The small molecule below binds the protein below.
Small molecule (SMILES): CC(=O)N[C@@H]1[C@@H](O)[C@H](O)[C@@H](CO)O[C@H]1O

Sequence of chain 1.A:
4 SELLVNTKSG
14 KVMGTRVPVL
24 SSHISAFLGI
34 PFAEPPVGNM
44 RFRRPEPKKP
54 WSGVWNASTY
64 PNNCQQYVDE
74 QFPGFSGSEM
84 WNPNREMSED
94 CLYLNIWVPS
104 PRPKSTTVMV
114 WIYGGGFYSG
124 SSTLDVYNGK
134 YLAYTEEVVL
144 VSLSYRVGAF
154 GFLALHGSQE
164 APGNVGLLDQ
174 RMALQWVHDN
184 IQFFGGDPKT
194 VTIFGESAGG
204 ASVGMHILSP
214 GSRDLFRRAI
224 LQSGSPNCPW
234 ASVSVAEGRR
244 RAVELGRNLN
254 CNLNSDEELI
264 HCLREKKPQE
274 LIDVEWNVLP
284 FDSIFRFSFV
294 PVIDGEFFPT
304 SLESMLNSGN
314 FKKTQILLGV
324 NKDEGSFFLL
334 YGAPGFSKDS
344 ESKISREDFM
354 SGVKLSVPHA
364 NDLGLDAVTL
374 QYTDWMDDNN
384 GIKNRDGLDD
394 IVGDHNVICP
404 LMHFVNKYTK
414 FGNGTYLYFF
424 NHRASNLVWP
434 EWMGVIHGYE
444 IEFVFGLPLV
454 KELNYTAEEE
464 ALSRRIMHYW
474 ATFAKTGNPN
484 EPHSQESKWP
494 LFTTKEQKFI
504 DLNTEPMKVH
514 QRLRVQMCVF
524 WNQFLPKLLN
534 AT

Binding-site contacts:
Ligand atom C1 contacts residue ASN59 of chain 1.A at 1.4 Å.
Ligand atom C4 contacts residue ASN59 of chain 1.A at 4.2 Å.
Ligand atom C6 contacts residue THR62 of chain 1.A at 4.0 Å.
Ligand atom O5 contacts residue SER61 of chain 1.A at 3.4 Å (h-bond).
Ligand atom O6 contacts residue THR62 of chain 1.A at 4.0 Å.
Ligand atom C1 contacts residue SER61 of chain 1.A at 3.4 Å.
Ligand atom C7 contacts residue ASN59 of chain 1.A at 3.6 Å.
Ligand atom C5 contacts residue SER61 of chain 1.A at 3.5 Å.
Ligand atom C3 contacts residue ASN59 of chain 1.A at 3.8 Å.
Ligand atom C2 contacts residue ASN59 of chain 1.A at 2.4 Å.
Ligand atom C6 contacts residue SER61 of chain 1.A at 4.3 Å.
Ligand atom O5 contacts residue ASN59 of chain 1.A at 2.4 Å (h-bond).
Ligand atom C8 contacts residue ASN59 of chain 1.A at 3.9 Å.
Ligand atom C5 contacts residue ASN59 of chain 1.A at 3.7 Å.
Ligand atom O7 contacts residue ASN59 of chain 1.A at 4.4 Å.
Ligand atom N2 contacts residue ASN59 of chain 1.A at 2.8 Å (h-bond).